A protein and the small-molecule ligand that binds it are described below.
Small molecule (SMILES): CC(=O)N[C@@H]1[C@@H](O)[C@H](O)[C@@H](CO)O[C@H]1O

Binding-site contacts:
Ligand atom C5 contacts residue ASN512 of chain 2.A at 3.9 Å.
Ligand atom C7 contacts residue GLY487 of chain 2.A at 4.1 Å.
Ligand atom O4 contacts residue GLN476 of chain 2.A at 4.2 Å.
Ligand atom O7 contacts residue GLN476 of chain 2.A at 3.4 Å (h-bond).
Ligand atom O3 contacts residue GLU475 of chain 2.A at 3.3 Å.
Ligand atom C8 contacts residue GLY487 of chain 2.A at 3.2 Å.
Ligand atom N2 contacts residue ASN488 of chain 2.A at 2.8 Å (h-bond).
Ligand atom C2 contacts residue GLU475 of chain 2.A at 3.7 Å.
Ligand atom C3 contacts residue GLN476 of chain 2.A at 4.0 Å.
Ligand atom O7 contacts residue VAL477 of chain 2.A at 4.0 Å.
Ligand atom O5 contacts residue GLU475 of chain 2.A at 4.0 Å.
Ligand atom N2 contacts residue GLY487 of chain 2.A at 4.0 Å.
Ligand atom C8 contacts residue LEU485 of chain 2.A at 4.1 Å (hydrophobic).
Ligand atom C1 contacts residue ASN488 of chain 2.A at 1.4 Å.
Ligand atom C8 contacts residue VAL486 of chain 2.A at 4.2 Å (hydrophobic).
Ligand atom C8 contacts residue ASN488 of chain 2.A at 3.7 Å.
Ligand atom O6 contacts residue GLU475 of chain 2.A at 4.5 Å.
Ligand atom C8 contacts residue LYS323 of chain 2.A at 3.6 Å.
Ligand atom O3 contacts residue GLN476 of chain 2.A at 2.7 Å (h-bond).
Ligand atom C7 contacts residue GLN476 of chain 2.A at 3.8 Å.
Ligand atom C7 contacts residue LYS323 of chain 2.A at 3.6 Å.
Ligand atom O7 contacts residue LYS323 of chain 2.A at 3.2 Å (salt-bridge).
Ligand atom C5 contacts residue ASN488 of chain 2.A at 3.6 Å.
Ligand atom C3 contacts residue GLU475 of chain 2.A at 4.1 Å.
Ligand atom O5 contacts residue ASN512 of chain 2.A at 4.1 Å.
Ligand atom C7 contacts residue GLU475 of chain 2.A at 4.1 Å.
Ligand atom C1 contacts residue GLU475 of chain 2.A at 4.2 Å.
Ligand atom C7 contacts residue ASN488 of chain 2.A at 3.8 Å.
Ligand atom O7 contacts residue GLU475 of chain 2.A at 3.1 Å.
Ligand atom C2 contacts residue ASN488 of chain 2.A at 2.4 Å.
Ligand atom C1 contacts residue ASN512 of chain 2.A at 4.0 Å.
Ligand atom O7 contacts residue ASN471 of chain 2.A at 4.4 Å.
Ligand atom C4 contacts residue GLN476 of chain 2.A at 4.4 Å.
Ligand atom N2 contacts residue GLN476 of chain 2.A at 4.2 Å.
Ligand atom C4 contacts residue ASN488 of chain 2.A at 4.2 Å.
Ligand atom C4 contacts residue GLU475 of chain 2.A at 4.3 Å.
Ligand atom O5 contacts residue ASN488 of chain 2.A at 2.4 Å (h-bond).
Ligand atom C3 contacts residue ASN488 of chain 2.A at 3.7 Å.

Sequence of chain 2.A:
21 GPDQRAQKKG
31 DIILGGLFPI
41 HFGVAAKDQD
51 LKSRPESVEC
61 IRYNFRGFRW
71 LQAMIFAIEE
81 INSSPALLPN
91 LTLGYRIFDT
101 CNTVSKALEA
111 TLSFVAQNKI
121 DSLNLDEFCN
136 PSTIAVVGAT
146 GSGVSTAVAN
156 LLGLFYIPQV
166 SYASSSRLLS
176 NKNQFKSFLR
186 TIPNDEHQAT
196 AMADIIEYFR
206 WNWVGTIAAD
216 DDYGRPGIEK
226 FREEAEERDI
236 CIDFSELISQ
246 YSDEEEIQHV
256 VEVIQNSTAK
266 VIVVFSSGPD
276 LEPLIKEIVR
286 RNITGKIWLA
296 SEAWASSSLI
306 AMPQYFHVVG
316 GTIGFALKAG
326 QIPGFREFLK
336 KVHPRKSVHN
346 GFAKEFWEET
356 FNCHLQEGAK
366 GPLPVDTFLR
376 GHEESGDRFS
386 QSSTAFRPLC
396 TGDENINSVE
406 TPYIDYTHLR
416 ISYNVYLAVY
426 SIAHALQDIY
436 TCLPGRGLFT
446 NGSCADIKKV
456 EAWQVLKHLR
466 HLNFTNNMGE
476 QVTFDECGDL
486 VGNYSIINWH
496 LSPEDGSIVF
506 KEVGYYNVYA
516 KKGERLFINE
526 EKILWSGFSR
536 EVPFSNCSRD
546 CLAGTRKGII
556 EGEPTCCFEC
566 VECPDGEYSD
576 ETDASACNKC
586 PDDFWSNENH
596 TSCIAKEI